Sequence of chain 1.B:
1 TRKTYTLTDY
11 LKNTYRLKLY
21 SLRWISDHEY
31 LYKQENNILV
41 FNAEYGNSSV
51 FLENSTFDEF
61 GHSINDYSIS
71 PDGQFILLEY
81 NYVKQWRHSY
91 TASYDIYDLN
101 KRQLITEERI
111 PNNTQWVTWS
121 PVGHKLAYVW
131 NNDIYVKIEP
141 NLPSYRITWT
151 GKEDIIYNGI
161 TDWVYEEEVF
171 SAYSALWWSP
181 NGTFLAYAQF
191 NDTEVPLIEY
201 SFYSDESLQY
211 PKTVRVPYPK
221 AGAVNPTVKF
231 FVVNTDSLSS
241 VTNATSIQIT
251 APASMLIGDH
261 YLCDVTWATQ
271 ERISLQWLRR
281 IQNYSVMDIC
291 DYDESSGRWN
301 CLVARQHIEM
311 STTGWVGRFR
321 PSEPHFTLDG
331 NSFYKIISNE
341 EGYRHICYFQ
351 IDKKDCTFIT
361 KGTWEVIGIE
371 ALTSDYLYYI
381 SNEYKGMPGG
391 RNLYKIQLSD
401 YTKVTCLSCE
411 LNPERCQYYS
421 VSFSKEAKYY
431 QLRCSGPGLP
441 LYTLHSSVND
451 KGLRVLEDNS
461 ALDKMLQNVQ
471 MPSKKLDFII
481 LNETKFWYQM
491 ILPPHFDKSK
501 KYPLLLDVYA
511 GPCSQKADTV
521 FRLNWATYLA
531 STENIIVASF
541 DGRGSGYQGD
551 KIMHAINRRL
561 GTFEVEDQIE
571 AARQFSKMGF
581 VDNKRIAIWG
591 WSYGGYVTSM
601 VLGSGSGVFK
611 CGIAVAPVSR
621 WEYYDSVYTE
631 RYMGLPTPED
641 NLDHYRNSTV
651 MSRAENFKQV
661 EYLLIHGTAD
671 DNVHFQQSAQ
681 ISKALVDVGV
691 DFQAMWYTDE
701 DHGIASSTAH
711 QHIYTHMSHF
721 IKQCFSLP

This protein binds this small molecule.
Small molecule (SMILES): CC(=O)N[C@H]1[C@H](O[C@H]2[C@H](O)[C@@H](NC(C)=O)CO[C@@H]2CO)O[C@H](CO)[C@@H](O)[C@@H]1O

Binding-site contacts:
Ligand atom O7 contacts residue ILE156 of chain 1.B at 4.5 Å.
Ligand atom N2 contacts residue ASN191 of chain 1.B at 2.9 Å (h-bond).
Ligand atom O6 contacts residue THR193 of chain 1.B at 3.5 Å.
Ligand atom C2 contacts residue ASN191 of chain 1.B at 2.4 Å.
Ligand atom C7 contacts residue ASN191 of chain 1.B at 3.3 Å.
Ligand atom C8 contacts residue THR150 of chain 1.B at 4.0 Å.
Ligand atom C8 contacts residue GLU194 of chain 1.B at 4.2 Å.
Ligand atom C1 contacts residue THR193 of chain 1.B at 3.4 Å.
Ligand atom C8 contacts residue THR193 of chain 1.B at 4.0 Å.
Ligand atom O7 contacts residue GLN189 of chain 1.B at 4.0 Å.
Ligand atom C6 contacts residue THR193 of chain 1.B at 4.4 Å.
Ligand atom O5 contacts residue ASN191 of chain 1.B at 2.4 Å (h-bond).
Ligand atom C3 contacts residue ASN191 of chain 1.B at 3.8 Å.
Ligand atom C5 contacts residue ASN191 of chain 1.B at 3.7 Å.
Ligand atom O7 contacts residue THR193 of chain 1.B at 3.9 Å.
Ligand atom C7 contacts residue THR193 of chain 1.B at 4.2 Å.
Ligand atom O7 contacts residue LYS229 of chain 1.B at 4.2 Å.
Ligand atom C8 contacts residue ILE156 of chain 1.B at 3.7 Å (hydrophobic).
Ligand atom C6 contacts residue GLU194 of chain 1.B at 3.9 Å.
Ligand atom O6 contacts residue GLU194 of chain 1.B at 2.9 Å (salt-bridge).
Ligand atom C2 contacts residue ILE156 of chain 1.B at 4.3 Å (hydrophobic).
Ligand atom C5 contacts residue THR193 of chain 1.B at 3.7 Å.
Ligand atom C4 contacts residue ASN191 of chain 1.B at 4.3 Å.
Ligand atom O5 contacts residue THR193 of chain 1.B at 3.7 Å.
Ligand atom C7 contacts residue ILE156 of chain 1.B at 3.7 Å (hydrophobic).
Ligand atom O7 contacts residue ASN191 of chain 1.B at 3.3 Å (h-bond).
Ligand atom N2 contacts residue ILE156 of chain 1.B at 3.5 Å.
Ligand atom C1 contacts residue ASN191 of chain 1.B at 1.4 Å.
Ligand atom C1 contacts residue ILE156 of chain 1.B at 4.0 Å (hydrophobic).